Sequence of chain 1.B:
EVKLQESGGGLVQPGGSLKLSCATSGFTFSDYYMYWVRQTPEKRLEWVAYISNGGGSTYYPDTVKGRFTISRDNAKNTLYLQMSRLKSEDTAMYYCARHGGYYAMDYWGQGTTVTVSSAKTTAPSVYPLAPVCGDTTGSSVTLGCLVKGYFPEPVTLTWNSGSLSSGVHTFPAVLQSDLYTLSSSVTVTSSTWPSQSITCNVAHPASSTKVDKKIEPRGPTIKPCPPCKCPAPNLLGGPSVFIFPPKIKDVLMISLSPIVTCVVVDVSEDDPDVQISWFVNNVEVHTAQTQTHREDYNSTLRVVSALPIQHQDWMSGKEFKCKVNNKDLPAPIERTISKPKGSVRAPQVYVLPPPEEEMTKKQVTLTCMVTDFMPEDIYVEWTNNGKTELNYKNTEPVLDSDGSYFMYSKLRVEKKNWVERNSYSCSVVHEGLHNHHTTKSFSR

Binding-site contacts:
Ligand atom C6 contacts residue ILE259 of chain 1.B at 3.4 Å (hydrophobic).
Ligand atom C2 contacts residue PHE242 of chain 1.B at 3.6 Å (hydrophobic).
Ligand atom O6 contacts residue PHE244 of chain 1.B at 3.8 Å.
Ligand atom C8 contacts residue VAL241 of chain 1.B at 3.7 Å (hydrophobic).
Ligand atom C5 contacts residue LYS247 of chain 1.B at 3.7 Å.
Ligand atom C6 contacts residue THR261 of chain 1.B at 3.6 Å.
Ligand atom C1 contacts residue ASN298 of chain 1.B at 1.5 Å.
Ligand atom O6 contacts residue THR261 of chain 1.B at 2.7 Å (h-bond).
Ligand atom C6 contacts residue THR261 of chain 1.B at 3.7 Å.
Ligand atom C8 contacts residue ASP266 of chain 1.B at 3.5 Å.
Ligand atom O3 contacts residue ASP266 of chain 1.B at 3.3 Å (salt-bridge).
Ligand atom C3 contacts residue PHE242 of chain 1.B at 3.8 Å (hydrophobic).
Ligand atom C5 contacts residue TYR297 of chain 1.B at 3.9 Å (hydrophobic).
Ligand atom C7 contacts residue ASP266 of chain 1.B at 3.5 Å.
Ligand atom O6 contacts residue VAL263 of chain 1.B at 3.1 Å.
Ligand atom C3 contacts residue ASP266 of chain 1.B at 3.7 Å.
Ligand atom C8 contacts residue ARG335 of chain 1.B at 3.1 Å.
Ligand atom N2 contacts residue ASN298 of chain 1.B at 3.0 Å (h-bond).
Ligand atom O5 contacts residue LYS247 of chain 1.B at 3.1 Å (salt-bridge).
Ligand atom O4 contacts residue ASP250 of chain 1.B at 3.0 Å (salt-bridge).
Ligand atom O7 contacts residue ARG302 of chain 1.B at 3.8 Å.
Ligand atom C6 contacts residue TYR297 of chain 1.B at 3.2 Å (hydrophobic).
Ligand atom O5 contacts residue ASN298 of chain 1.B at 2.4 Å (h-bond).
Ligand atom C1 contacts residue PHE242 of chain 1.B at 3.6 Å (hydrophobic).
Ligand atom O6 contacts residue ILE259 of chain 1.B at 3.4 Å (h-bond).
Ligand atom O5 contacts residue PRO245 of chain 1.B at 3.9 Å.
Ligand atom C1 contacts residue LYS247 of chain 1.B at 3.2 Å.
Ligand atom C3 contacts residue ASN298 of chain 1.B at 3.8 Å.
Ligand atom O5 contacts residue TYR297 of chain 1.B at 3.5 Å.
Ligand atom O2 contacts residue TYR297 of chain 1.B at 2.8 Å (h-bond).
Ligand atom O6 contacts residue THR261 of chain 1.B at 3.4 Å.
Ligand atom O6 contacts residue TYR297 of chain 1.B at 2.9 Å.
Ligand atom C1 contacts residue THR300 of chain 1.B at 3.9 Å.
Ligand atom C5 contacts residue ASN298 of chain 1.B at 3.7 Å.
Ligand atom O6 contacts residue PRO245 of chain 1.B at 3.6 Å (h-bond).
Ligand atom C4 contacts residue LYS247 of chain 1.B at 3.6 Å.
Ligand atom C1 contacts residue PHE244 of chain 1.B at 3.8 Å (hydrophobic).
Ligand atom N2 contacts residue ASP266 of chain 1.B at 3.2 Å (salt-bridge).
Ligand atom C2 contacts residue ASN298 of chain 1.B at 2.5 Å.
Ligand atom O3 contacts residue LYS247 of chain 1.B at 2.8 Å (salt-bridge).

This small molecule binds to this protein.
Small molecule (SMILES): CC(=O)N[C@H]1[C@@H](O[C@H]2[C@H](O)[C@@H](NC(C)=O)CO[C@@H]2CO[C@H]2O[C@@H](C)[C@@H](O)[C@@H](O)[C@@H]2O)O[C@H](CO)[C@@H](O[C@@H]2O[C@H](CO[C@H]3O[C@H](CO)[C@@H](O)[C@H](O)[C@@H]3O[C@@H]3O[C@H](CO)[C@@H](O[C@@H]4O[C@H](CO)[C@H](O)[C@H](O)[C@H]4O)[C@H](O)[C@H]3NC(C)=O)[C@@H](O)[C@H](O[C@H]3O[C@H](CO)[C@@H](O)[C@H](O)[C@@H]3O[C@@H]3O[C@H](CO)[C@@H](O)[C@H](O)[C@H]3NC(C)=O)[C@@H]2O)[C@@H]1O